Binding-site contacts:
Ligand atom O5 contacts residue ASN169 of chain 1.B at 2.4 Å (h-bond).
Ligand atom O6 contacts residue TYR114 of chain 1.B at 3.0 Å (h-bond).
Ligand atom C4 contacts residue ASN169 of chain 1.B at 4.3 Å.
Ligand atom O6 contacts residue VAL136 of chain 1.B at 4.0 Å.
Ligand atom C4 contacts residue TYR114 of chain 1.B at 4.1 Å (hydrophobic).
Ligand atom C3 contacts residue ASN169 of chain 1.B at 3.9 Å.
Ligand atom C2 contacts residue TYR114 of chain 1.B at 3.7 Å (hydrophobic).
Ligand atom C6 contacts residue TYR114 of chain 1.B at 3.5 Å (hydrophobic).
Ligand atom O5 contacts residue TYR114 of chain 1.B at 3.4 Å.
Ligand atom C1 contacts residue ASN169 of chain 1.B at 1.5 Å.
Ligand atom O5 contacts residue GLN167 of chain 1.B at 3.2 Å (h-bond).
Ligand atom O4 contacts residue TYR114 of chain 1.B at 3.8 Å.
Ligand atom C5 contacts residue ASN169 of chain 1.B at 3.6 Å.
Ligand atom C5 contacts residue GLN167 of chain 1.B at 3.5 Å.
Ligand atom C8 contacts residue ASN169 of chain 1.B at 3.8 Å.
Ligand atom N2 contacts residue ASN169 of chain 1.B at 3.0 Å (h-bond).
Ligand atom O7 contacts residue ASN169 of chain 1.B at 3.4 Å (h-bond).
Ligand atom O3 contacts residue TYR114 of chain 1.B at 4.2 Å.
Ligand atom C7 contacts residue ASN169 of chain 1.B at 3.4 Å.
Ligand atom C3 contacts residue TYR114 of chain 1.B at 3.5 Å (hydrophobic).
Ligand atom O6 contacts residue GLN167 of chain 1.B at 3.5 Å (h-bond).
Ligand atom O2 contacts residue TYR114 of chain 1.B at 3.7 Å.
Ligand atom C1 contacts residue TYR114 of chain 1.B at 3.7 Å (hydrophobic).
Ligand atom C2 contacts residue ASN169 of chain 1.B at 2.6 Å.
Ligand atom C1 contacts residue GLN167 of chain 1.B at 3.4 Å.
Ligand atom C5 contacts residue TYR114 of chain 1.B at 3.7 Å (hydrophobic).
Ligand atom C6 contacts residue GLN167 of chain 1.B at 3.7 Å.

The protein below binds the small molecule below.
Small molecule (SMILES): CC(=O)N[C@H]1[C@H](O[C@H]2[C@H](O)[C@@H](NC(C)=O)CO[C@@H]2CO)O[C@H](CO)[C@@H](O[C@H]2O[C@H](CO[C@H]3O[C@H](CO)[C@@H](O)[C@H](O)[C@@H]3O)[C@@H](O)[C@H](O[C@H]3O[C@H](CO)[C@@H](O)[C@H](O)[C@@H]3O)[C@@H]2O)[C@@H]1O

Sequence of chain 1.B:
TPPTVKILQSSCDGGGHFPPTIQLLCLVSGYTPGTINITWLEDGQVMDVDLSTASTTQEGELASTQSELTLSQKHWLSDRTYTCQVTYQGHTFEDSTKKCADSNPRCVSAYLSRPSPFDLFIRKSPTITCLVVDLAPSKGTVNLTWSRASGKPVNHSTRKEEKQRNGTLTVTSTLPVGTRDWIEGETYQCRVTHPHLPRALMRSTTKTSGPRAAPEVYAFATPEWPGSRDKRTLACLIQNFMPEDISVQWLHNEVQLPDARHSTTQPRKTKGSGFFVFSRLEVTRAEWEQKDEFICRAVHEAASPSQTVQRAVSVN